The protein below binds the small molecule below.
Small molecule (SMILES): O=P(O)(O)C[C@H](O)Cn1cncn1

Sequence of chain 24.A:
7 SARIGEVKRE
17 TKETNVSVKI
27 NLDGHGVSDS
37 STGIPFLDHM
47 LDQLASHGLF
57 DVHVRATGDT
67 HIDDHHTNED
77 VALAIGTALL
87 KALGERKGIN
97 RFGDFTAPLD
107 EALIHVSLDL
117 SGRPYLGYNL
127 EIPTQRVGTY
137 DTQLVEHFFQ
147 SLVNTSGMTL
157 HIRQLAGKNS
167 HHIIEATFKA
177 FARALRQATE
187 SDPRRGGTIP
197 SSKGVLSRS

Sequence of chain 6.A:
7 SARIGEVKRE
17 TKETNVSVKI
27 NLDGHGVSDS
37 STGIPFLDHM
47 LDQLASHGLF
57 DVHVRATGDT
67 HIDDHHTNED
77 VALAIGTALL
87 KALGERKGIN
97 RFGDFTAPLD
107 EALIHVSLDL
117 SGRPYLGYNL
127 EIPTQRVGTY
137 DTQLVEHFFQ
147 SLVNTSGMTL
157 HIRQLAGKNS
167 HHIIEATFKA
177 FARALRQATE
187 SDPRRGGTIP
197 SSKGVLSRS

Binding-site contacts:
Ligand atom N1 contacts residue HIS72 of chain 6.A at 3.1 Å (h-bond).
Ligand atom C8 contacts residue GLU171 of chain 17.A at 3.6 Å.
Ligand atom N1 contacts residue HIS167 of chain 17.A at 3.3 Å (h-bond).
Ligand atom C6 contacts residue GLU19 of chain 6.A at 3.5 Å.
Ligand atom P9 contacts residue SER197 of chain 24.A at 3.7 Å.
Ligand atom O11 contacts residue ARG119 of chain 24.A at 3.0 Å (salt-bridge).
Ligand atom O11 contacts residue ARG97 of chain 24.A at 2.9 Å (salt-bridge).
Ligand atom C7 contacts residue GLU19 of chain 6.A at 3.5 Å.
Ligand atom P9 contacts residue ARG97 of chain 24.A at 3.7 Å.
Ligand atom O13 contacts residue GLU19 of chain 6.A at 2.8 Å (salt-bridge).
Ligand atom C7 contacts residue MN1 of chain 24.C at 3.3 Å.
Ligand atom O10 contacts residue SER197 of chain 24.A at 2.6 Å (h-bond).
Ligand atom O13 contacts residue HIS45 of chain 17.A at 3.1 Å (h-bond).
Ligand atom C6 contacts residue MN1 of chain 24.C at 3.7 Å.
Ligand atom O12 contacts residue LYS199 of chain 24.A at 2.7 Å (salt-bridge).
Ligand atom C5 contacts residue HIS71 of chain 6.A at 3.2 Å.
Ligand atom N4 contacts residue HIS168 of chain 17.A at 3.4 Å (h-bond).
Ligand atom C8 contacts residue SER198 of chain 24.A at 3.8 Å.
Ligand atom C5 contacts residue HIS167 of chain 17.A at 3.4 Å.
Ligand atom N4 contacts residue GLU75 of chain 6.A at 3.0 Å (salt-bridge).
Ligand atom C8 contacts residue GLU19 of chain 6.A at 3.6 Å.
Ligand atom C5 contacts residue HIS72 of chain 6.A at 3.8 Å.
Ligand atom C3 contacts residue MN1 of chain 24.B at 3.2 Å.
Ligand atom N1 contacts residue MN1 of chain 24.C at 2.3 Å.
Ligand atom C5 contacts residue MN1 of chain 24.C at 3.3 Å.
Ligand atom N4 contacts residue HIS71 of chain 6.A at 3.0 Å (h-bond).
Ligand atom O12 contacts residue ARG119 of chain 24.A at 2.8 Å (salt-bridge).
Ligand atom O10 contacts residue ARG97 of chain 24.A at 2.8 Å (salt-bridge).
Ligand atom C5 contacts residue MN1 of chain 24.B at 3.3 Å.
Ligand atom N4 contacts residue MN1 of chain 24.B at 2.2 Å.
Ligand atom O13 contacts residue HIS72 of chain 6.A at 3.2 Å (h-bond).
Ligand atom O13 contacts residue MN1 of chain 24.C at 2.3 Å.
Ligand atom N1 contacts residue GLU171 of chain 17.A at 3.3 Å (salt-bridge).
Ligand atom C7 contacts residue GLU171 of chain 17.A at 3.1 Å.
Ligand atom C3 contacts residue GLU75 of chain 6.A at 3.2 Å.
Ligand atom O11 contacts residue LYS175 of chain 17.A at 2.7 Å (salt-bridge).
Ligand atom C5 contacts residue HIS168 of chain 17.A at 3.8 Å.
Ligand atom N2 contacts residue MN1 of chain 24.C at 3.4 Å.
Ligand atom N2 contacts residue HIS72 of chain 6.A at 3.7 Å.
Ligand atom O13 contacts residue GLU171 of chain 17.A at 3.2 Å (salt-bridge).

Sequence of chain 17.A:
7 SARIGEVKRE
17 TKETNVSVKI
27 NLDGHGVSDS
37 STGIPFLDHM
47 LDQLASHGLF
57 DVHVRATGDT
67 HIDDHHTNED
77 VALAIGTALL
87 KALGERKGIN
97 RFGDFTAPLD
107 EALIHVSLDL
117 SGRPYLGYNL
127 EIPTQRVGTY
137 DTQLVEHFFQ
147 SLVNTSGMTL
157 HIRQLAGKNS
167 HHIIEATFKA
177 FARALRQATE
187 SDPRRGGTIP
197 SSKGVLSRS